Binding-site contacts:
Ligand atom O3' contacts residue TYR85 of chain 1.A at 4.0 Å.
Ligand atom O3' contacts residue LYS84 of chain 1.A at 3.4 Å.
Ligand atom C2' contacts residue TYR113 of chain 1.A at 4.0 Å (hydrophobic).
Ligand atom O4' contacts residue ARG87 of chain 1.A at 3.0 Å (salt-bridge).
Ligand atom O4 contacts residue TYR115 of chain 1.A at 4.0 Å.
Ligand atom O4 contacts residue LEU89 of chain 1.A at 3.6 Å.
Ligand atom C5M contacts residue ARG35 of chain 1.A at 3.7 Å.
Ligand atom C4' contacts residue ARG87 of chain 1.A at 3.7 Å.
Ligand atom C2 contacts residue ASP83 of chain 1.A at 4.0 Å.
Ligand atom C4 contacts residue TYR115 of chain 1.A at 3.7 Å (hydrophobic).
Ligand atom O2 contacts residue ASP83 of chain 1.A at 3.8 Å.
Ligand atom O2P contacts residue TYR85 of chain 1.A at 2.7 Å (h-bond).
Ligand atom C4 contacts residue LEU89 of chain 1.A at 3.7 Å (hydrophobic).
Ligand atom P2 contacts residue ARG87 of chain 1.A at 4.0 Å.
Ligand atom P2 contacts residue ARG35 of chain 1.A at 3.5 Å.
Ligand atom O5P contacts residue ARG35 of chain 1.A at 3.1 Å (salt-bridge).
Ligand atom O5' contacts residue ARG87 of chain 1.A at 3.0 Å (salt-bridge).
Ligand atom N3 contacts residue LEU89 of chain 1.A at 4.1 Å.
Ligand atom O4P contacts residue ASP40 of chain 1.A at 3.8 Å.
Ligand atom O4P contacts residue ARG35 of chain 1.A at 2.9 Å (salt-bridge).
Ligand atom O4P contacts residue TYR113 of chain 1.A at 3.9 Å.
Ligand atom P1 contacts residue LYS84 of chain 1.A at 3.5 Å.
Ligand atom O5P contacts residue ASP21 of chain 1.A at 4.1 Å.
Ligand atom O4 contacts residue TYR113 of chain 1.A at 4.0 Å.
Ligand atom C5' contacts residue TYR113 of chain 1.A at 3.6 Å (hydrophobic).
Ligand atom O5' contacts residue ARG35 of chain 1.A at 3.6 Å (salt-bridge).
Ligand atom O1P contacts residue LYS84 of chain 1.A at 2.7 Å (salt-bridge).
Ligand atom P1 contacts residue TYR85 of chain 1.A at 3.8 Å.
Ligand atom C1' contacts residue ARG87 of chain 1.A at 4.1 Å.
Ligand atom C5M contacts residue TYR113 of chain 1.A at 3.6 Å (hydrophobic).
Ligand atom C5' contacts residue ARG87 of chain 1.A at 4.0 Å.
Ligand atom C5M contacts residue LEU36 of chain 1.A at 4.0 Å (hydrophobic).
Ligand atom O4 contacts residue LEU37 of chain 1.A at 4.1 Å.
Ligand atom O2 contacts residue TYR115 of chain 1.A at 4.1 Å.
Ligand atom C5 contacts residue TYR113 of chain 1.A at 3.8 Å (hydrophobic).
Ligand atom O5P contacts residue ARG87 of chain 1.A at 2.9 Å (salt-bridge).
Ligand atom O2P contacts residue LYS84 of chain 1.A at 4.0 Å.
Ligand atom N3 contacts residue TYR115 of chain 1.A at 3.4 Å.
Ligand atom C6 contacts residue TYR113 of chain 1.A at 3.9 Å (hydrophobic).
Ligand atom C2 contacts residue TYR115 of chain 1.A at 3.7 Å (hydrophobic).

A protein and the small-molecule ligand that binds it are described below.
Small molecule (SMILES): Cc1cn([C@H]2C[C@H](OP(=O)(O)O)[C@@H](COP(=O)(O)O)O2)c(=O)[nH]c1=O

Sequence of chain 1.A:
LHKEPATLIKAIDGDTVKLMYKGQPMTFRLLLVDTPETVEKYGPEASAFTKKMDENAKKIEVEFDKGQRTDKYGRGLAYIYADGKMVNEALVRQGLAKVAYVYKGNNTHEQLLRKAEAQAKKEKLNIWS